This protein binds this small molecule.
Small molecule (SMILES): CC(=O)N[C@@H]1[C@@H](O)[C@H](O)[C@@H](CO)O[C@H]1O

Binding-site contacts:
Ligand atom C3 contacts residue ASN7 of chain 1.A at 3.7 Å.
Ligand atom O7 contacts residue ASN7 of chain 1.A at 2.9 Å (h-bond).
Ligand atom C5 contacts residue ASN7 of chain 1.A at 3.6 Å.
Ligand atom C8 contacts residue ASN7 of chain 1.A at 4.1 Å.
Ligand atom N2 contacts residue ASN7 of chain 1.A at 2.8 Å (h-bond).
Ligand atom O5 contacts residue ASN7 of chain 1.A at 2.4 Å (h-bond).
Ligand atom C4 contacts residue ASN7 of chain 1.A at 4.1 Å.
Ligand atom C2 contacts residue ASN7 of chain 1.A at 2.2 Å.
Ligand atom C7 contacts residue ASN7 of chain 1.A at 3.0 Å.
Ligand atom C1 contacts residue ASN7 of chain 1.A at 1.4 Å.
Ligand atom O3 contacts residue ASN7 of chain 1.A at 4.5 Å.

Sequence of chain 1.A:
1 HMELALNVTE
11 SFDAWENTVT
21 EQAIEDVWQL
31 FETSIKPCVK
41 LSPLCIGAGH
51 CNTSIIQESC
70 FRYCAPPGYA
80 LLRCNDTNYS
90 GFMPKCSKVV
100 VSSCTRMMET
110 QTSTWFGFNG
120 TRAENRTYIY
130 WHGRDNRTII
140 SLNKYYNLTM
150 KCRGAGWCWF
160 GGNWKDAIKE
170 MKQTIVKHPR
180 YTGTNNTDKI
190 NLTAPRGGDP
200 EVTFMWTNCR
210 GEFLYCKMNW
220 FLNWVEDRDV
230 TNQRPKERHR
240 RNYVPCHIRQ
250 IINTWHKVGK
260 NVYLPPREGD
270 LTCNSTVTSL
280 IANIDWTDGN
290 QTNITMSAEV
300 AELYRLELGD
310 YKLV